Binding-site contacts:
Ligand atom C16 contacts residue GLU199 of chain 1.A at 3.2 Å.
Ligand atom C2 contacts residue CYS95 of chain 1.A at 3.8 Å (hydrophobic).
Ligand atom C14 contacts residue LYS144 of chain 1.A at 3.6 Å.
Ligand atom C14 contacts residue MG1 of chain 1.B at 2.9 Å.
Ligand atom N11 contacts residue ASP141 of chain 1.A at 3.8 Å.
Ligand atom C17 contacts residue PRO174 of chain 1.A at 3.8 Å (hydrophobic).
Ligand atom C15 contacts residue MG1 of chain 1.B at 2.8 Å.
Ligand atom C12 contacts residue LYS144 of chain 1.A at 3.6 Å.
Ligand atom C14 contacts residue ASN170 of chain 1.A at 3.3 Å.
Ligand atom O21 contacts residue GLU199 of chain 1.A at 2.5 Å (salt-bridge).
Ligand atom O8 contacts residue GLU90 of chain 1.A at 2.4 Å (salt-bridge).
Ligand atom O21 contacts residue ASP169 of chain 1.A at 3.2 Å (salt-bridge).
Ligand atom N11 contacts residue LYS144 of chain 1.A at 3.3 Å (salt-bridge).
Ligand atom C10 contacts residue ASP141 of chain 1.A at 3.8 Å.
Ligand atom C13 contacts residue MET40 of chain 1.A at 3.7 Å (hydrophobic).
Ligand atom C13 contacts residue LYS144 of chain 1.A at 3.7 Å.
Ligand atom C15 contacts residue GLU199 of chain 1.A at 3.1 Å.
Ligand atom C15 contacts residue ASN170 of chain 1.A at 3.2 Å.
Ligand atom O8 contacts residue ASN92 of chain 1.A at 3.4 Å.
Ligand atom C14 contacts residue MET40 of chain 1.A at 3.8 Å (hydrophobic).
Ligand atom C12 contacts residue MET40 of chain 1.A at 3.6 Å (hydrophobic).
Ligand atom O23 contacts residue TRP38 of chain 1.A at 3.6 Å.
Ligand atom O20 contacts residue LYS144 of chain 1.A at 3.0 Å (salt-bridge).
Ligand atom N11 contacts residue MET40 of chain 1.A at 3.7 Å.
Ligand atom C10 contacts residue LYS144 of chain 1.A at 3.8 Å.
Ligand atom C10 contacts residue TRP143 of chain 1.A at 3.8 Å (hydrophobic).
Ligand atom O7 contacts residue GLU90 of chain 1.A at 2.5 Å (salt-bridge).
Ligand atom C1 contacts residue GLU90 of chain 1.A at 3.4 Å.
Ligand atom C2 contacts residue GLU90 of chain 1.A at 3.2 Å.
Ligand atom C10 contacts residue HIS142 of chain 1.A at 3.2 Å.
Ligand atom O20 contacts residue MG1 of chain 1.B at 2.2 Å.
Ligand atom O20 contacts residue ASN170 of chain 1.A at 3.0 Å (h-bond).
Ligand atom C16 contacts residue ASN170 of chain 1.A at 3.6 Å.
Ligand atom O21 contacts residue ASN170 of chain 1.A at 2.8 Å (h-bond).
Ligand atom C15 contacts residue MET40 of chain 1.A at 3.8 Å (hydrophobic).
Ligand atom N19 contacts residue TRP38 of chain 1.A at 3.6 Å.
Ligand atom O8 contacts residue CYS95 of chain 1.A at 3.8 Å.
Ligand atom O21 contacts residue MG1 of chain 1.B at 2.0 Å.
Ligand atom C2 contacts residue TYR68 of chain 1.A at 3.8 Å (hydrophobic).
Ligand atom O20 contacts residue ASP141 of chain 1.A at 2.9 Å (salt-bridge).

This small molecule binds to this protein.
Small molecule (SMILES): O=C(NC/C=C/[C@H]1OC[C@H](O)[C@@H]1O)c1cc([N+](=O)[O-])cc(O)c1O

Sequence of chain 1.A:
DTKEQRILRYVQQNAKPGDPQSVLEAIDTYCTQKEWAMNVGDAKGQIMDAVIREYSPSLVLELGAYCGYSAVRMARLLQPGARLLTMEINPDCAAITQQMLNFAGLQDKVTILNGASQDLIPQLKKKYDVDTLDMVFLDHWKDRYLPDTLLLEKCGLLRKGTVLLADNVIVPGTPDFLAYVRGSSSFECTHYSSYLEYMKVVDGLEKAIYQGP